This protein binds this small molecule.
Small molecule (SMILES): OC[C@@H]1O[C@@H](O)[C@H](O)[C@H]1O

Sequence of chain 1.A:
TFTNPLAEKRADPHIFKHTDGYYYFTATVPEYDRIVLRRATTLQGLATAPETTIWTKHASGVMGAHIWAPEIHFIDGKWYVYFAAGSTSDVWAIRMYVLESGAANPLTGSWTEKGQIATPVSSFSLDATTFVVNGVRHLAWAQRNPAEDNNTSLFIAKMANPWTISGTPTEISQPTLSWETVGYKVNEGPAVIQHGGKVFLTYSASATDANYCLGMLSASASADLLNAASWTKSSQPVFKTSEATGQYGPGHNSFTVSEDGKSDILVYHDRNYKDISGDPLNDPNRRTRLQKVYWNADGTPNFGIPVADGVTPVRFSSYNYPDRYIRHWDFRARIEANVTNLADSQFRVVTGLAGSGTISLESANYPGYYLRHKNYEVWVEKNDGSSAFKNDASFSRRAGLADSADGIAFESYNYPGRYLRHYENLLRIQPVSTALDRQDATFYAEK

Binding-site contacts:
Ligand atom C3 contacts residue TYR432 of chain 1.A at 4.4 Å (hydrophobic).
Ligand atom O1 contacts residue TYR432 of chain 1.A at 4.0 Å.
Ligand atom O3 contacts residue ASN329 of chain 1.A at 3.6 Å (h-bond).
Ligand atom O4 contacts residue TYR432 of chain 1.A at 3.8 Å.
Ligand atom C2 contacts residue TYR432 of chain 1.A at 4.1 Å (hydrophobic).
Ligand atom O5 contacts residue GLU433 of chain 1.A at 3.1 Å (salt-bridge).
Ligand atom C3 contacts residue GLU433 of chain 1.A at 4.4 Å.
Ligand atom O2 contacts residue LEU445 of chain 1.A at 4.3 Å.
Ligand atom C3 contacts residue ASP449 of chain 1.A at 3.4 Å.
Ligand atom C4 contacts residue TYR330 of chain 1.A at 4.4 Å (hydrophobic).
Ligand atom C5 contacts residue TYR330 of chain 1.A at 4.2 Å (hydrophobic).
Ligand atom O3 contacts residue HIS431 of chain 1.A at 3.1 Å.
Ligand atom C1 contacts residue GLU433 of chain 1.A at 3.7 Å.
Ligand atom C3 contacts residue HIS431 of chain 1.A at 3.6 Å.
Ligand atom C5 contacts residue HIS431 of chain 1.A at 3.5 Å.
Ligand atom O5 contacts residue TYR432 of chain 1.A at 3.6 Å.
Ligand atom O3 contacts residue LEU445 of chain 1.A at 4.3 Å.
Ligand atom C4 contacts residue GLU433 of chain 1.A at 3.8 Å.
Ligand atom O2 contacts residue TYR432 of chain 1.A at 3.5 Å.
Ligand atom O2 contacts residue HIS431 of chain 1.A at 4.0 Å.
Ligand atom C5 contacts residue GLU433 of chain 1.A at 3.7 Å.
Ligand atom C4 contacts residue HIS431 of chain 1.A at 4.1 Å.
Ligand atom O3 contacts residue TYR330 of chain 1.A at 3.6 Å.
Ligand atom C5 contacts residue ASN434 of chain 1.A at 3.6 Å.
Ligand atom O3 contacts residue ASP449 of chain 1.A at 2.7 Å (salt-bridge).
Ligand atom C1 contacts residue TYR432 of chain 1.A at 3.5 Å (hydrophobic).
Ligand atom O5 contacts residue ASN434 of chain 1.A at 2.8 Å (h-bond).
Ligand atom O4 contacts residue ASN434 of chain 1.A at 4.4 Å.
Ligand atom O5 contacts residue HIS431 of chain 1.A at 2.6 Å (h-bond).
Ligand atom C2 contacts residue ASP449 of chain 1.A at 3.3 Å.
Ligand atom O1 contacts residue GLU433 of chain 1.A at 4.3 Å.
Ligand atom O2 contacts residue ARG430 of chain 1.A at 3.8 Å.
Ligand atom O2 contacts residue ASP449 of chain 1.A at 2.2 Å (salt-bridge).
Ligand atom O4 contacts residue GLU433 of chain 1.A at 2.8 Å (salt-bridge).